Binding-site contacts:
Ligand atom C1 contacts residue GLY498 of chain 1.A at 4.5 Å.
Ligand atom S contacts residue SER500 of chain 1.A at 1.5 Å (h-bond).
Ligand atom O2S contacts residue SER500 of chain 1.A at 1.5 Å (h-bond).
Ligand atom C6 contacts residue THR497 of chain 1.A at 3.7 Å.
Ligand atom C5 contacts residue GLY498 of chain 1.A at 4.2 Å.
Ligand atom C1 contacts residue ASN264 of chain 1.A at 3.7 Å.
Ligand atom O2S contacts residue THR499 of chain 1.A at 3.7 Å.
Ligand atom C6 contacts residue GLY498 of chain 1.A at 3.5 Å.
Ligand atom S contacts residue ASN264 of chain 1.A at 4.1 Å.
Ligand atom S contacts residue HIS162 of chain 1.A at 3.5 Å (h-bond).
Ligand atom N8 contacts residue PHE462 of chain 1.A at 3.3 Å.
Ligand atom C8 contacts residue PHE462 of chain 1.A at 4.1 Å (hydrophobic).
Ligand atom C6 contacts residue ASN264 of chain 1.A at 3.6 Å.
Ligand atom C6 contacts residue SER500 of chain 1.A at 4.1 Å.
Ligand atom O2S contacts residue ASN264 of chain 1.A at 3.2 Å (h-bond).
Ligand atom C5 contacts residue THR497 of chain 1.A at 3.7 Å.
Ligand atom C2 contacts residue SER500 of chain 1.A at 4.2 Å.
Ligand atom C2 contacts residue ASN264 of chain 1.A at 4.2 Å.
Ligand atom O1S contacts residue SER500 of chain 1.A at 2.1 Å (h-bond).
Ligand atom O1S contacts residue HIS162 of chain 1.A at 2.3 Å (h-bond).
Ligand atom C1 contacts residue SER500 of chain 1.A at 3.3 Å.
Ligand atom C5 contacts residue ASN264 of chain 1.A at 4.0 Å.

Sequence of chain 1.A:
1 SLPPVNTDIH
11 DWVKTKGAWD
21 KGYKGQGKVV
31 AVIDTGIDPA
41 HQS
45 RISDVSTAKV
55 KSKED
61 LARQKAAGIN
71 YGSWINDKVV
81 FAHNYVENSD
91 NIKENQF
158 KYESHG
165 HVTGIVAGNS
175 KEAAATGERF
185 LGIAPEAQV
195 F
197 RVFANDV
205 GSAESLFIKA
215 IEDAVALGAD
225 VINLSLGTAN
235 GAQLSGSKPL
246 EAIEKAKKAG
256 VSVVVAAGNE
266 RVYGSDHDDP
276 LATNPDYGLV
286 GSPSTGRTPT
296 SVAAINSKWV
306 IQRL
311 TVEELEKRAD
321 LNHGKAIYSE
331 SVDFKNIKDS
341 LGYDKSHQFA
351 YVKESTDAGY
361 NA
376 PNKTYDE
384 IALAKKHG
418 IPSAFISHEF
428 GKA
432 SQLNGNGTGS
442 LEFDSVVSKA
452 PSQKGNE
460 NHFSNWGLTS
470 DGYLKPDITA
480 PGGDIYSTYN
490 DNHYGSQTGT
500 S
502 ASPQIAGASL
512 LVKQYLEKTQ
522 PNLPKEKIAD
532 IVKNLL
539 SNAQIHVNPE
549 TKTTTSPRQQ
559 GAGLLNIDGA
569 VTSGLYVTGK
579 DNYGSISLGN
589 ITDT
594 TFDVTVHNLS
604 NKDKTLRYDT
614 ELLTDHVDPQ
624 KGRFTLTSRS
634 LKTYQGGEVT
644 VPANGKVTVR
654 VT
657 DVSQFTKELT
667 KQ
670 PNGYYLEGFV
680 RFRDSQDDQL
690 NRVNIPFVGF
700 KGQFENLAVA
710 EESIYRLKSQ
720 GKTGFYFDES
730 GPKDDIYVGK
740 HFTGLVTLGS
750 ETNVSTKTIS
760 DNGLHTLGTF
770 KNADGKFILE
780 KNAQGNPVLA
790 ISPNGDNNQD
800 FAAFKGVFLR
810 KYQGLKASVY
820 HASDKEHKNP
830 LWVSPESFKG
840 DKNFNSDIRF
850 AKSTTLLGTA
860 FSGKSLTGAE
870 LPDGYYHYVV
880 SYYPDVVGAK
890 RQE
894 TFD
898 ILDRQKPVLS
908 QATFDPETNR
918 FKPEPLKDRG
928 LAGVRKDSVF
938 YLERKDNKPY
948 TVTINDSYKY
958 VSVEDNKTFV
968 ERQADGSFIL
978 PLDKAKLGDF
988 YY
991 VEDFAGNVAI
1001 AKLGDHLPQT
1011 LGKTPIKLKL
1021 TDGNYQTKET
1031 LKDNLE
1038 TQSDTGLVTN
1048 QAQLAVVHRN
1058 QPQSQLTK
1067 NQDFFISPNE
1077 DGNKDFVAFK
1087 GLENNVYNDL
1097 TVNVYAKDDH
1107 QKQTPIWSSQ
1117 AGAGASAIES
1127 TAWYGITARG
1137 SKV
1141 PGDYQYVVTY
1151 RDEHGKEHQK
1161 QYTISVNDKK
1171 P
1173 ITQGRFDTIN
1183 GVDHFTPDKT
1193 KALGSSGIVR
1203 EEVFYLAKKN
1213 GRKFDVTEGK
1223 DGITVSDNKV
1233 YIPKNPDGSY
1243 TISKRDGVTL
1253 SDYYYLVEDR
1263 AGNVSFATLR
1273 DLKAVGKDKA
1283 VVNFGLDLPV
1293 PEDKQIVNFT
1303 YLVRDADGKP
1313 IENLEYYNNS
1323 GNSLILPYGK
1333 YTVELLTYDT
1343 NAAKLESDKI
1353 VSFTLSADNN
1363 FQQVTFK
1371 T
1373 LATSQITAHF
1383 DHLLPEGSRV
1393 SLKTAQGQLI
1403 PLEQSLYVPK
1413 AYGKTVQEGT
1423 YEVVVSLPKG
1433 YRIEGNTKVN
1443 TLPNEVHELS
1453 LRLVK

The small molecule below binds the protein below.
Small molecule (SMILES): NCCc1ccc(S(=O)(=O)F)cc1